The small molecule below binds the protein below.
Small molecule (SMILES): COc1cc(C(=O)N[C@@H](Cc2ccccc2)[C@@H](O)CN(CCC2CCC3OCOC3C2)C(=O)CCN2C(=O)c3ccccc3C2=O)cc(OC)c1OCc1ccccc1

Binding-site contacts:
Ligand atom C22 contacts residue LEU133 of chain 1.A at 3.7 Å (hydrophobic).
Ligand atom C33 contacts residue TYR194 of chain 1.A at 3.5 Å (hydrophobic).
Ligand atom C11 contacts residue ILE302 of chain 1.A at 3.6 Å (hydrophobic).
Ligand atom C14 contacts residue TYR194 of chain 1.A at 3.6 Å (hydrophobic).
Ligand atom C4 contacts residue ASP216 of chain 1.A at 3.5 Å.
Ligand atom CD1 contacts residue SER81 of chain 1.A at 3.5 Å.
Ligand atom C37 contacts residue SER220 of chain 1.A at 3.5 Å.
Ligand atom C5 contacts residue GLY218 of chain 1.A at 3.7 Å.
Ligand atom C6 contacts residue TYR194 of chain 1.A at 3.7 Å (hydrophobic).
Ligand atom O5 contacts residue VAL80 of chain 1.A at 3.7 Å.
Ligand atom CB1 contacts residue ASP216 of chain 1.A at 3.5 Å.
Ligand atom O2 contacts residue VAL80 of chain 1.A at 3.1 Å (h-bond).
Ligand atom C24 contacts residue GLY218 of chain 1.A at 3.6 Å.
Ligand atom C37 contacts residue ILE16 of chain 1.A at 3.6 Å (hydrophobic).
Ligand atom C30 contacts residue TYR194 of chain 1.A at 3.7 Å (hydrophobic).
Ligand atom CB contacts residue ASP36 of chain 1.A at 3.6 Å.
Ligand atom C23 contacts residue VAL80 of chain 1.A at 3.4 Å (hydrophobic).
Ligand atom C18 contacts residue TYR194 of chain 1.A at 3.4 Å (hydrophobic).
Ligand atom C37 contacts residue GLY218 of chain 1.A at 3.7 Å.
Ligand atom C3 contacts residue ASP216 of chain 1.A at 3.5 Å.
Ligand atom CE1 contacts residue PHE113 of chain 1.A at 3.6 Å (hydrophobic).
Ligand atom C1 contacts residue ASP216 of chain 1.A at 3.6 Å.
Ligand atom O3 contacts residue SER81 of chain 1.A at 2.9 Å (h-bond).
Ligand atom C9 contacts residue TYR194 of chain 1.A at 3.3 Å (hydrophobic).
Ligand atom O1 contacts residue ASP36 of chain 1.A at 2.5 Å (salt-bridge).
Ligand atom N3 contacts residue TYR194 of chain 1.A at 3.5 Å (h-bond).
Ligand atom CE2 contacts residue ILE34 of chain 1.A at 3.5 Å (hydrophobic).
Ligand atom C1 contacts residue ASP36 of chain 1.A at 3.5 Å.
Ligand atom C16 contacts residue GLY218 of chain 1.A at 3.1 Å.
Ligand atom C20 contacts residue GLY218 of chain 1.A at 3.3 Å.
Ligand atom O1 contacts residue GLY218 of chain 1.A at 3.7 Å.
Ligand atom CE1 contacts residue SER81 of chain 1.A at 3.3 Å.
Ligand atom C3 contacts residue GLY38 of chain 1.A at 3.4 Å.
Ligand atom C6 contacts residue GLY38 of chain 1.A at 3.7 Å.
Ligand atom N2 contacts residue GLY218 of chain 1.A at 3.0 Å (h-bond).
Ligand atom O10 contacts residue SER220 of chain 1.A at 3.3 Å (h-bond).
Ligand atom O1 contacts residue ASP216 of chain 1.A at 2.6 Å (salt-bridge).
Ligand atom C15 contacts residue VAL80 of chain 1.A at 3.5 Å (hydrophobic).
Ligand atom O2 contacts residue TYR79 of chain 1.A at 3.4 Å.
Ligand atom O8 contacts residue PHE296 of chain 1.A at 3.6 Å.

Sequence of chain 1.A:
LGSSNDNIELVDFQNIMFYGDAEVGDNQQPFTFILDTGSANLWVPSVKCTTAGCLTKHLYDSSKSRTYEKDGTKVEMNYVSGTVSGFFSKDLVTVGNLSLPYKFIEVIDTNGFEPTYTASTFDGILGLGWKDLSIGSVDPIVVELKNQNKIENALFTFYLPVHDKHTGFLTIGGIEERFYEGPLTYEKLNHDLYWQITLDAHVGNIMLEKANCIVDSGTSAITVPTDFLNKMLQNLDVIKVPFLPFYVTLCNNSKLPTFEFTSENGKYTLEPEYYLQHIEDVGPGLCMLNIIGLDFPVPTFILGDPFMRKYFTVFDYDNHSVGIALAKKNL